This small molecule binds to this protein.
Small molecule (SMILES): Nc1ccn([C@@H]2O[C@H](CO[P](=O)(O)O[C@H]3[C@@H](O)[C@H](n4ccc(=O)[nH]c4=O)O[C@@H]3COP(=O)=O)[C@@H](O)[C@H]2O)c(=O)n1

Binding-site contacts:
Ligand atom N3 contacts residue ALA74 of chain 1.H at 3.4 Å.
Ligand atom OP2 contacts residue PHE62 of chain 1.H at 3.0 Å.
Ligand atom O4 contacts residue ARG102 of chain 1.H at 3.9 Å.
Ligand atom O4' contacts residue LEU58 of chain 1.H at 3.7 Å.
Ligand atom C1' contacts residue LEU58 of chain 1.H at 3.8 Å (hydrophobic).
Ligand atom O2 contacts residue GLU108 of chain 1.H at 3.7 Å.
Ligand atom C4 contacts residue ALA74 of chain 1.H at 3.8 Å (hydrophobic).
Ligand atom C1' contacts residue TYR110 of chain 1.H at 3.9 Å (hydrophobic).
Ligand atom O2 contacts residue TYR110 of chain 1.H at 3.0 Å.
Ligand atom C4 contacts residue ARG66 of chain 1.H at 3.8 Å.
Ligand atom C2 contacts residue TYR110 of chain 1.H at 3.9 Å (hydrophobic).
Ligand atom C4 contacts residue ASP78 of chain 1.H at 3.6 Å.
Ligand atom C2 contacts residue GLU108 of chain 1.H at 3.9 Å.
Ligand atom C4 contacts residue TYR80 of chain 1.H at 4.1 Å (hydrophobic).
Ligand atom N3 contacts residue LEU58 of chain 1.H at 4.0 Å.
Ligand atom O2 contacts residue ARG109 of chain 1.H at 2.8 Å (salt-bridge).
Ligand atom C4 contacts residue PHE64 of chain 1.H at 4.0 Å (hydrophobic).
Ligand atom N1 contacts residue LEU58 of chain 1.H at 3.6 Å.
Ligand atom C6 contacts residue TYR80 of chain 1.H at 3.6 Å (hydrophobic).
Ligand atom O2' contacts residue TYR110 of chain 1.H at 3.3 Å.
Ligand atom N4 contacts residue ALA74 of chain 1.H at 3.4 Å.
Ligand atom O4' contacts residue TYR80 of chain 1.H at 3.7 Å.
Ligand atom C4 contacts residue GLU108 of chain 1.H at 3.4 Å.
Ligand atom N4 contacts residue ASP78 of chain 1.H at 2.5 Å (salt-bridge).
Ligand atom O4 contacts residue GLU108 of chain 1.H at 3.0 Å (salt-bridge).
Ligand atom N4 contacts residue ARG66 of chain 1.H at 2.9 Å (salt-bridge).
Ligand atom O2' contacts residue ARG109 of chain 1.H at 4.0 Å.
Ligand atom C5 contacts residue TYR80 of chain 1.H at 3.5 Å (hydrophobic).
Ligand atom N3 contacts residue ARG66 of chain 1.H at 3.8 Å.
Ligand atom O2 contacts residue LEU58 of chain 1.H at 3.7 Å.
Ligand atom C2 contacts residue LEU58 of chain 1.H at 3.5 Å (hydrophobic).
Ligand atom N3 contacts residue GLU108 of chain 1.H at 3.5 Å.
Ligand atom C5 contacts residue PHE64 of chain 1.H at 3.4 Å (hydrophobic).
Ligand atom O4' contacts residue PHE62 of chain 1.H at 4.0 Å.
Ligand atom P contacts residue PHE62 of chain 1.H at 4.0 Å.
Ligand atom C2 contacts residue ARG109 of chain 1.H at 3.8 Å.
Ligand atom C5 contacts residue TYR110 of chain 1.H at 3.9 Å (hydrophobic).
Ligand atom C6 contacts residue PHE64 of chain 1.H at 3.8 Å (hydrophobic).
Ligand atom C5 contacts residue ASP78 of chain 1.H at 3.9 Å.
Ligand atom C5' contacts residue PHE62 of chain 1.H at 3.9 Å (hydrophobic).

Sequence of chain 1.H:
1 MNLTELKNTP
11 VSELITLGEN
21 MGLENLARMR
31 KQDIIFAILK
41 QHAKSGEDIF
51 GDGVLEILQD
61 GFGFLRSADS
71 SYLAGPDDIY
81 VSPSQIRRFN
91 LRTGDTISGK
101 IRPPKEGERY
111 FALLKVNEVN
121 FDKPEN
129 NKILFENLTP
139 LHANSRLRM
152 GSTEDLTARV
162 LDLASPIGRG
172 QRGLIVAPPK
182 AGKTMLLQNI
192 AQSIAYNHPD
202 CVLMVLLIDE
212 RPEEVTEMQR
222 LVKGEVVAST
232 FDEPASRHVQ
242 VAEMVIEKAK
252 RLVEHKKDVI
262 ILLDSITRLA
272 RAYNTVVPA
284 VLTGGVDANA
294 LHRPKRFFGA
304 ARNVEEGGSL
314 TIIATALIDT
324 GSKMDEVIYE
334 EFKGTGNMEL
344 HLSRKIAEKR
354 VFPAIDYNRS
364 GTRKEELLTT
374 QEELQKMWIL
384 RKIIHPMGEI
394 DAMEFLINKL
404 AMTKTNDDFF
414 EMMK